Binding-site contacts:
Ligand atom N1 contacts residue HIS117 of chain 1.B at 3.6 Å.
Ligand atom S1 contacts residue THR198 of chain 1.B at 3.6 Å.
Ligand atom O3 contacts residue GLN90 of chain 1.B at 3.0 Å (h-bond).
Ligand atom C4 contacts residue VAL128 of chain 1.B at 3.7 Å (hydrophobic).
Ligand atom N2 contacts residue LEU197 of chain 1.B at 4.0 Å.
Ligand atom C1 contacts residue THR199 of chain 1.B at 4.1 Å.
Ligand atom O2 contacts residue ZN1 of chain 1.U at 2.9 Å.
Ligand atom N3 contacts residue THR199 of chain 1.B at 2.9 Å (h-bond).
Ligand atom N2 contacts residue GOL1 of chain 1.W at 3.7 Å.
Ligand atom O2 contacts residue TRP208 of chain 1.B at 3.9 Å.
Ligand atom C2 contacts residue GOL1 of chain 1.W at 3.5 Å.
Ligand atom S1 contacts residue TRP208 of chain 1.B at 4.1 Å.
Ligand atom S2 contacts residue HIS92 of chain 1.B at 4.1 Å.
Ligand atom O1 contacts residue TRP208 of chain 1.B at 3.4 Å.
Ligand atom C2 contacts residue LEU197 of chain 1.B at 4.0 Å (hydrophobic).
Ligand atom N3 contacts residue GOL1 of chain 1.W at 3.8 Å.
Ligand atom N1 contacts residue HIS94 of chain 1.B at 3.4 Å (h-bond).
Ligand atom S2 contacts residue GOL1 of chain 1.W at 3.7 Å.
Ligand atom O1 contacts residue ZN1 of chain 1.U at 4.1 Å.
Ligand atom S1 contacts residue HIS117 of chain 1.B at 4.1 Å.
Ligand atom S1 contacts residue ZN1 of chain 1.U at 3.1 Å.
Ligand atom O2 contacts residue VAL119 of chain 1.B at 3.9 Å.
Ligand atom O1 contacts residue THR198 of chain 1.B at 2.8 Å (h-bond).
Ligand atom C1 contacts residue LEU197 of chain 1.B at 3.8 Å (hydrophobic).
Ligand atom N1 contacts residue GLU104 of chain 1.B at 3.9 Å.
Ligand atom S2 contacts residue LEU197 of chain 1.B at 3.7 Å.
Ligand atom O3 contacts residue VAL119 of chain 1.B at 3.7 Å.
Ligand atom O1 contacts residue LEU197 of chain 1.B at 3.4 Å.
Ligand atom N1 contacts residue HIS92 of chain 1.B at 3.2 Å (h-bond).
Ligand atom S2 contacts residue VAL119 of chain 1.B at 3.7 Å.
Ligand atom O2 contacts residue HIS117 of chain 1.B at 3.5 Å (h-bond).
Ligand atom N1 contacts residue ZN1 of chain 1.U at 2.1 Å.
Ligand atom N4 contacts residue GOL1 of chain 1.W at 3.9 Å.
Ligand atom N3 contacts residue LEU197 of chain 1.B at 3.9 Å.
Ligand atom C3 contacts residue GLN90 of chain 1.B at 4.0 Å.
Ligand atom O2 contacts residue HIS92 of chain 1.B at 3.1 Å.
Ligand atom S1 contacts residue HIS92 of chain 1.B at 3.7 Å.
Ligand atom N1 contacts residue THR198 of chain 1.B at 2.7 Å (h-bond).
Ligand atom N2 contacts residue THR199 of chain 1.B at 3.1 Å (h-bond).
Ligand atom C1 contacts residue GOL1 of chain 1.W at 3.9 Å.

The protein below binds the small molecule below.
Small molecule (SMILES): CC(=O)Nc1nnc(S(N)(=O)=O)s1

Sequence of chain 1.B:
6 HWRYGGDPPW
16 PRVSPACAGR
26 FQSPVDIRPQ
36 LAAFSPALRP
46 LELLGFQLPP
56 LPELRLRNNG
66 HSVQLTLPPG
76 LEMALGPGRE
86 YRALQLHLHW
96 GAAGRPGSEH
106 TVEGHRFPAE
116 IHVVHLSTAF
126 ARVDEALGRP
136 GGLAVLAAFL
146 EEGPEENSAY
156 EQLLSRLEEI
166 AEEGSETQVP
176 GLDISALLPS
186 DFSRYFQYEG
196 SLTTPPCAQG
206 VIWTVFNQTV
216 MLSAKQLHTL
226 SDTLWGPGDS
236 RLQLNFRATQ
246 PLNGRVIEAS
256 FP